Sequence of chain 1.C:
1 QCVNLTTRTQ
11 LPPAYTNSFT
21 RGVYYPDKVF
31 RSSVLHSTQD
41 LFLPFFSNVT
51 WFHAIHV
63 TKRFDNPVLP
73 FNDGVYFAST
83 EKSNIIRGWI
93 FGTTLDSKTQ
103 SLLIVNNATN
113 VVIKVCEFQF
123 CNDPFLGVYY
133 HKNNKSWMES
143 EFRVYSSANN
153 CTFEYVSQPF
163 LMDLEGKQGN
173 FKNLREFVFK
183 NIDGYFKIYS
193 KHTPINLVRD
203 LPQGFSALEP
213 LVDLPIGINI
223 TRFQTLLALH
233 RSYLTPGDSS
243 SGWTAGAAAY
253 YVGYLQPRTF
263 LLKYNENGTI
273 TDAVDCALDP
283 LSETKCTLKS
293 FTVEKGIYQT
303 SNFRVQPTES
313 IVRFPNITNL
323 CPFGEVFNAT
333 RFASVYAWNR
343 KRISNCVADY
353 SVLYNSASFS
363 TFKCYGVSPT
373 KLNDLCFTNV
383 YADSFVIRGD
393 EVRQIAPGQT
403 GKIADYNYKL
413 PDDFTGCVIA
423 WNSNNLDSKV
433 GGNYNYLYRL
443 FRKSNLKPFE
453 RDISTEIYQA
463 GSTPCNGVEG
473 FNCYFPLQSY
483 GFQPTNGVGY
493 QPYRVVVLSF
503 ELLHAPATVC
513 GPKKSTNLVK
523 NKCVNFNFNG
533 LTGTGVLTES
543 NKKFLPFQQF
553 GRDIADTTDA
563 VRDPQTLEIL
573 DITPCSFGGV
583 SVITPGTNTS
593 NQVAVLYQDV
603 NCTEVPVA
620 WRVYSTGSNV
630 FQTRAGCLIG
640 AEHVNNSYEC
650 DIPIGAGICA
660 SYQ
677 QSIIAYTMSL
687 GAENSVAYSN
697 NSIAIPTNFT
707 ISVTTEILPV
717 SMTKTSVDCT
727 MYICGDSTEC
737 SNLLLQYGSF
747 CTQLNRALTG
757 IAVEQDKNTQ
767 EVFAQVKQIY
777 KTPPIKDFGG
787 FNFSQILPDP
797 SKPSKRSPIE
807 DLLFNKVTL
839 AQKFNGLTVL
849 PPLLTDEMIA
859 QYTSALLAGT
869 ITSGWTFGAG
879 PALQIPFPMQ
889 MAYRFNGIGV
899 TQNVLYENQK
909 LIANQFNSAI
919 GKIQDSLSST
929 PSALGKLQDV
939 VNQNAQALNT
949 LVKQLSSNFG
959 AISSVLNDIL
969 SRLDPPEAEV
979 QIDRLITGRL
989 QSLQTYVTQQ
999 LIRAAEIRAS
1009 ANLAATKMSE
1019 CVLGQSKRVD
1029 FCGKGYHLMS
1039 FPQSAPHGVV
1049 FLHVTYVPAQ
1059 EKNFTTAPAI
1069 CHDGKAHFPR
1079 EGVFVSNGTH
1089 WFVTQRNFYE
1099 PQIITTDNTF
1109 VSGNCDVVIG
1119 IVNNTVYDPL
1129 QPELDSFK

Binding-site contacts:
Ligand atom C4 contacts residue ASN590 of chain 1.C at 4.2 Å.
Ligand atom N2 contacts residue ASN590 of chain 1.C at 3.2 Å (h-bond).
Ligand atom C1 contacts residue ASN590 of chain 1.C at 1.4 Å.
Ligand atom C2 contacts residue ASN590 of chain 1.C at 2.5 Å.
Ligand atom O7 contacts residue ASN590 of chain 1.C at 3.1 Å (h-bond).
Ligand atom C8 contacts residue ASN590 of chain 1.C at 4.2 Å.
Ligand atom C8 contacts residue THR294 of chain 1.C at 4.4 Å.
Ligand atom C3 contacts residue ASN590 of chain 1.C at 3.7 Å.
Ligand atom C7 contacts residue ASN590 of chain 1.C at 3.5 Å.
Ligand atom C5 contacts residue ASN590 of chain 1.C at 3.6 Å.
Ligand atom O3 contacts residue ASN590 of chain 1.C at 4.1 Å.
Ligand atom O5 contacts residue ASN590 of chain 1.C at 2.4 Å (h-bond).

This protein binds this small molecule.
Small molecule (SMILES): CC(=O)N[C@@H]1[C@@H](O)[C@H](O)[C@@H](CO)O[C@H]1O